Sequence of chain 1.A:
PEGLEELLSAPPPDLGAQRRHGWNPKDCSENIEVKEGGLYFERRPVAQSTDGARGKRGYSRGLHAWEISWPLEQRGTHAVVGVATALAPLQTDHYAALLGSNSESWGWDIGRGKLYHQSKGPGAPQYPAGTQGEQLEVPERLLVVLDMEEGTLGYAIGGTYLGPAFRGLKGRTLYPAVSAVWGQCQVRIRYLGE

A protein and the small-molecule ligand that binds it are described below.
Small molecule (SMILES): CC[C@H](C)[C@@H]1NC(=O)[C@H](CC(=O)O)NC(=O)[C@H](CC2=CN=C3C=CC=CC23)NC(=O)CCNC(=O)[C@H](CC(N)=O)NC(=O)[C@H](CC(N)=O)NC(=O)[C@H](CC(N)=O)NC1=O

Binding-site contacts:
Ligand atom CG contacts residue VAL69 of chain 1.A at 3.1 Å (hydrophobic).
Ligand atom CB contacts residue TYR118 of chain 1.A at 3.4 Å (hydrophobic).
Ligand atom OD1 contacts residue GLY99 of chain 1.A at 3.3 Å.
Ligand atom ND2 contacts residue GLY206 of chain 1.A at 2.8 Å (h-bond).
Ligand atom OD1 contacts residue PRO68 of chain 1.A at 3.2 Å.
Ligand atom ND2 contacts residue VAL204 of chain 1.A at 2.8 Å (h-bond).
Ligand atom ND2 contacts residue TRP205 of chain 1.A at 3.7 Å.
Ligand atom OD1 contacts residue TYR118 of chain 1.A at 3.5 Å (h-bond).
Ligand atom OD1 contacts residue THR100 of chain 1.A at 2.8 Å (h-bond).
Ligand atom CG contacts residue TYR118 of chain 1.A at 3.5 Å (hydrophobic).
Ligand atom N contacts residue TRP205 of chain 1.A at 4.0 Å.
Ligand atom OD1 contacts residue VAL204 of chain 1.A at 3.4 Å.
Ligand atom CA contacts residue TRP205 of chain 1.A at 3.7 Å (hydrophobic).
Ligand atom CD1 contacts residue THR100 of chain 1.A at 4.1 Å.
Ligand atom CG contacts residue TYR118 of chain 1.A at 3.5 Å (hydrophobic).
Ligand atom O contacts residue TRP205 of chain 1.A at 3.5 Å.
Ligand atom ND2 contacts residue TYR118 of chain 1.A at 2.7 Å (h-bond).
Ligand atom ND2 contacts residue VAL69 of chain 1.A at 3.3 Å (h-bond).
Ligand atom CG contacts residue VAL204 of chain 1.A at 3.5 Å (hydrophobic).
Ligand atom OD1 contacts residue GLY206 of chain 1.A at 3.1 Å.
Ligand atom C contacts residue TRP205 of chain 1.A at 3.6 Å (hydrophobic).
Ligand atom OD2 contacts residue TYR118 of chain 1.A at 2.7 Å (h-bond).
Ligand atom OD1 contacts residue ARG66 of chain 1.A at 2.8 Å (salt-bridge).
Ligand atom CB contacts residue GLY206 of chain 1.A at 4.0 Å.
Ligand atom ND2 contacts residue ARG66 of chain 1.A at 3.6 Å (salt-bridge).
Ligand atom O contacts residue TRP205 of chain 1.A at 3.4 Å.
Ligand atom CG contacts residue ARG66 of chain 1.A at 3.6 Å.
Ligand atom CB contacts residue VAL69 of chain 1.A at 3.4 Å (hydrophobic).
Ligand atom O contacts residue GLY206 of chain 1.A at 3.0 Å (h-bond).
Ligand atom CB contacts residue ALA70 of chain 1.A at 3.7 Å (hydrophobic).
Ligand atom OD1 contacts residue VAL69 of chain 1.A at 3.2 Å (h-bond).
Ligand atom CB contacts residue VAL204 of chain 1.A at 3.4 Å (hydrophobic).
Ligand atom CG contacts residue TRP205 of chain 1.A at 4.0 Å (hydrophobic).
Ligand atom CG contacts residue GLY206 of chain 1.A at 3.8 Å.
Ligand atom ND2 contacts residue THR100 of chain 1.A at 3.0 Å (h-bond).
Ligand atom O contacts residue VAL204 of chain 1.A at 3.6 Å (h-bond).
Ligand atom O contacts residue PRO68 of chain 1.A at 3.7 Å.
Ligand atom CG contacts residue THR100 of chain 1.A at 3.6 Å.
Ligand atom CB contacts residue TRP205 of chain 1.A at 3.6 Å (hydrophobic).
Ligand atom OD2 contacts residue GLN71 of chain 1.A at 3.6 Å (h-bond).